This protein binds this small molecule.
Small molecule (SMILES): Nc1ncnc2c1ncn2[C@@H]1O[C@H](CO)[C@@H](O)[C@H]1O

Binding-site contacts:
Ligand atom N9 contacts residue TYR193 of chain 2.B at 4.0 Å.
Ligand atom C3' contacts residue THR192 of chain 2.B at 3.7 Å.
Ligand atom N7 contacts residue PHE56 of chain 2.B at 3.8 Å.
Ligand atom O2' contacts residue THR192 of chain 2.B at 2.7 Å (h-bond).
Ligand atom N3 contacts residue TYR193 of chain 2.B at 3.5 Å.
Ligand atom C4' contacts residue GLU68 of chain 2.B at 3.4 Å.
Ligand atom C2 contacts residue LEU71 of chain 2.B at 4.0 Å (hydrophobic).
Ligand atom C2 contacts residue TYR193 of chain 2.B at 3.5 Å (hydrophobic).
Ligand atom O2' contacts residue LYS194 of chain 2.B at 2.9 Å (salt-bridge).
Ligand atom N7 contacts residue THR192 of chain 2.B at 3.8 Å.
Ligand atom C8 contacts residue TYR193 of chain 2.B at 3.7 Å (hydrophobic).
Ligand atom O3' contacts residue LYS194 of chain 2.B at 3.1 Å (salt-bridge).
Ligand atom C2' contacts residue THR192 of chain 2.B at 3.7 Å.
Ligand atom N6 contacts residue PHE56 of chain 2.B at 3.4 Å.
Ligand atom C1' contacts residue GLU68 of chain 2.B at 3.5 Å.
Ligand atom N7 contacts residue TYR193 of chain 2.B at 3.7 Å.
Ligand atom N9 contacts residue TYR70 of chain 2.B at 3.3 Å (h-bond).
Ligand atom C1' contacts residue TYR70 of chain 2.B at 3.9 Å (hydrophobic).
Ligand atom C3' contacts residue LYS194 of chain 2.B at 3.6 Å.
Ligand atom C5 contacts residue TYR70 of chain 2.B at 3.9 Å (hydrophobic).
Ligand atom C8 contacts residue TYR70 of chain 2.B at 3.2 Å (hydrophobic).
Ligand atom C2' contacts residue TYR193 of chain 2.B at 3.6 Å (hydrophobic).
Ligand atom C5 contacts residue TYR193 of chain 2.B at 3.6 Å (hydrophobic).
Ligand atom N1 contacts residue TYR193 of chain 2.B at 3.6 Å.
Ligand atom N7 contacts residue TYR70 of chain 2.B at 3.5 Å (h-bond).
Ligand atom C6 contacts residue PHE56 of chain 2.B at 3.8 Å (hydrophobic).
Ligand atom O3' contacts residue THR192 of chain 2.B at 2.8 Å (h-bond).
Ligand atom O3' contacts residue TYR193 of chain 2.B at 4.1 Å.
Ligand atom O4' contacts residue GLU68 of chain 2.B at 2.8 Å (salt-bridge).
Ligand atom O2' contacts residue TYR193 of chain 2.B at 2.5 Å.
Ligand atom N9 contacts residue THR192 of chain 2.B at 4.0 Å.
Ligand atom C4 contacts residue TYR70 of chain 2.B at 3.8 Å (hydrophobic).
Ligand atom C4 contacts residue TYR193 of chain 2.B at 3.6 Å (hydrophobic).
Ligand atom C5 contacts residue PHE56 of chain 2.B at 4.0 Å (hydrophobic).
Ligand atom C2' contacts residue LYS194 of chain 2.B at 3.8 Å.
Ligand atom C5' contacts residue GLU68 of chain 2.B at 3.1 Å.
Ligand atom C6 contacts residue TYR193 of chain 2.B at 3.7 Å (hydrophobic).
Ligand atom C8 contacts residue THR192 of chain 2.B at 3.4 Å.
Ligand atom N3 contacts residue LEU71 of chain 2.B at 3.6 Å.
Ligand atom O4' contacts residue TYR70 of chain 2.B at 3.8 Å.

Sequence of chain 2.B:
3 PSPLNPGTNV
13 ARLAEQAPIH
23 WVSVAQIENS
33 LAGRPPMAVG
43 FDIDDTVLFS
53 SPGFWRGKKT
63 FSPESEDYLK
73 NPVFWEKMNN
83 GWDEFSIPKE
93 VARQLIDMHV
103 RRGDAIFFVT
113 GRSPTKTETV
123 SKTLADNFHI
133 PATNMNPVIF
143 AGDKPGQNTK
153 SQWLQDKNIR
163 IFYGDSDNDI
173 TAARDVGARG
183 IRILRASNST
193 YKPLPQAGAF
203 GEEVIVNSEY